This small molecule binds to this protein.
Small molecule (SMILES): C[C@@](O)(CCO[P](=O)(O)OP(=O)(O)O)CC(=O)O

Sequence of chain 2.A:
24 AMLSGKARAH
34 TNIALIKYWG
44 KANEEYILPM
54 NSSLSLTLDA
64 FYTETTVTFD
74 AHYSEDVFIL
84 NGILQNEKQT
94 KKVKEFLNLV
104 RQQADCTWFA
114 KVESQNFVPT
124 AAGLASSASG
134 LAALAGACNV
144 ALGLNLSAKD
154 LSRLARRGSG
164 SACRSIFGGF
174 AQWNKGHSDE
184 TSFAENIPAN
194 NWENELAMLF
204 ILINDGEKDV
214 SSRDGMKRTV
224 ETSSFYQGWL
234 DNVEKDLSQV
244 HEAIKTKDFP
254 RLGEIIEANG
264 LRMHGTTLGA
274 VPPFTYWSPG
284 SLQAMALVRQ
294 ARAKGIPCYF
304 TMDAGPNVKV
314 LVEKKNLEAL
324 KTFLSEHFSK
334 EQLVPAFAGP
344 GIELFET

Binding-site contacts:
Ligand atom O3B contacts residue LYS44 of chain 2.A at 3.4 Å (salt-bridge).
Ligand atom PB contacts residue LYS44 of chain 2.A at 3.6 Å.
Ligand atom O3A contacts residue CO1 of chain 2.F at 2.4 Å.
Ligand atom O1A contacts residue SER215 of chain 2.A at 3.5 Å.
Ligand atom C1 contacts residue CO1 of chain 2.F at 3.0 Å.
Ligand atom O1A contacts residue SER130 of chain 2.A at 3.1 Å (h-bond).
Ligand atom O2B contacts residue ARG216 of chain 2.A at 2.8 Å (salt-bridge).
Ligand atom O2B contacts residue LYS44 of chain 2.A at 2.8 Å (salt-bridge).
Ligand atom C4 contacts residue SO41 of chain 2.B at 3.6 Å.
Ligand atom O3A contacts residue ASP306 of chain 2.A at 3.1 Å.
Ligand atom O2 contacts residue ARG167 of chain 2.A at 2.8 Å (salt-bridge).
Ligand atom O1A contacts residue ADP1 of chain 2.C at 2.6 Å (h-bond).
Ligand atom O1A contacts residue CO1 of chain 2.E at 2.2 Å.
Ligand atom C3A contacts residue MET266 of chain 2.A at 3.4 Å (hydrophobic).
Ligand atom O1A contacts residue SER162 of chain 2.A at 3.6 Å (h-bond).
Ligand atom O1B contacts residue ARG216 of chain 2.A at 2.8 Å (salt-bridge).
Ligand atom O3A contacts residue SO41 of chain 2.B at 2.3 Å (h-bond).
Ligand atom O1 contacts residue CO1 of chain 2.F at 2.1 Å.
Ligand atom O3B contacts residue GLY163 of chain 2.A at 2.9 Å (h-bond).
Ligand atom C3 contacts residue SO41 of chain 2.B at 3.5 Å.
Ligand atom C1 contacts residue ARG167 of chain 2.A at 3.2 Å.
Ligand atom C1 contacts residue ALA37 of chain 2.A at 3.4 Å (hydrophobic).
Ligand atom O1 contacts residue ARG167 of chain 2.A at 2.8 Å (salt-bridge).
Ligand atom O2A contacts residue TYR41 of chain 2.A at 3.5 Å.
Ligand atom C3 contacts residue CO1 of chain 2.F at 3.3 Å.
Ligand atom O5 contacts residue MET219 of chain 2.A at 3.5 Å.
Ligand atom O1A contacts residue SO41 of chain 2.B at 3.3 Å (h-bond).
Ligand atom O1B contacts residue SER162 of chain 2.A at 2.7 Å (h-bond).
Ligand atom C2 contacts residue CO1 of chain 2.F at 3.4 Å.
Ligand atom O5 contacts residue SER215 of chain 2.A at 3.6 Å.
Ligand atom O2 contacts residue TYR41 of chain 2.A at 3.1 Å (h-bond).
Ligand atom C2 contacts residue TYR41 of chain 2.A at 3.2 Å (hydrophobic).
Ligand atom O2A contacts residue SER164 of chain 2.A at 2.7 Å (h-bond).
Ligand atom O3B contacts residue TYR41 of chain 2.A at 2.6 Å (h-bond).
Ligand atom O1B contacts residue GLY163 of chain 2.A at 3.6 Å.
Ligand atom C5 contacts residue SO41 of chain 2.B at 3.6 Å.
Ligand atom C4 contacts residue TYR41 of chain 2.A at 3.6 Å (hydrophobic).
Ligand atom O2A contacts residue SER162 of chain 2.A at 3.4 Å (h-bond).
Ligand atom PA contacts residue CO1 of chain 2.E at 3.5 Å.
Ligand atom O2 contacts residue ALA37 of chain 2.A at 3.2 Å.